Binding-site contacts:
Ligand atom N contacts residue TYR61 of chain 1.B at 3.9 Å.
Ligand atom N contacts residue ALA91 of chain 1.B at 4.3 Å.
Ligand atom OXT contacts residue TYR61 of chain 1.B at 3.4 Å.
Ligand atom C contacts residue PRO89 of chain 1.B at 4.2 Å (hydrophobic).
Ligand atom O contacts residue ALA91 of chain 1.B at 2.9 Å (h-bond).
Ligand atom CG contacts residue ASN174 of chain 1.B at 3.9 Å.
Ligand atom C contacts residue ALA91 of chain 1.B at 4.0 Å (hydrophobic).
Ligand atom CB contacts residue ALA142 of chain 1.B at 4.3 Å (hydrophobic).
Ligand atom OE1 contacts residue ALA142 of chain 1.B at 3.2 Å (h-bond).
Ligand atom OE1 contacts residue GLY141 of chain 1.B at 3.6 Å.
Ligand atom CD contacts residue GLU191 of chain 1.B at 4.0 Å.
Ligand atom CA contacts residue TYR61 of chain 1.B at 4.1 Å (hydrophobic).
Ligand atom O contacts residue ALA142 of chain 1.B at 4.3 Å.
Ligand atom CB contacts residue TYR61 of chain 1.B at 3.6 Å (hydrophobic).
Ligand atom OE2 contacts residue MET190 of chain 1.B at 4.2 Å.
Ligand atom OE2 contacts residue THR143 of chain 1.B at 2.7 Å (h-bond).
Ligand atom CA contacts residue GLU191 of chain 1.B at 3.2 Å.
Ligand atom O contacts residue TYR61 of chain 1.B at 3.5 Å.
Ligand atom N contacts residue GLU191 of chain 1.B at 2.8 Å (salt-bridge).
Ligand atom CB contacts residue GLU191 of chain 1.B at 4.3 Å.
Ligand atom O contacts residue PRO89 of chain 1.B at 3.6 Å (h-bond).
Ligand atom N contacts residue PRO89 of chain 1.B at 2.8 Å (h-bond).
Ligand atom OE1 contacts residue THR143 of chain 1.B at 3.0 Å (h-bond).
Ligand atom OXT contacts residue ALA142 of chain 1.B at 2.8 Å (h-bond).
Ligand atom CD contacts residue THR143 of chain 1.B at 3.3 Å.
Ligand atom OE1 contacts residue GLU191 of chain 1.B at 4.3 Å.
Ligand atom N contacts residue TYR217 of chain 1.B at 4.1 Å.
Ligand atom C contacts residue ALA142 of chain 1.B at 3.7 Å (hydrophobic).
Ligand atom C contacts residue GLU191 of chain 1.B at 4.2 Å.
Ligand atom O contacts residue ARG96 of chain 1.B at 2.9 Å (salt-bridge).
Ligand atom OE2 contacts residue GLU191 of chain 1.B at 3.8 Å.
Ligand atom C contacts residue ARG96 of chain 1.B at 3.5 Å.
Ligand atom OXT contacts residue ARG96 of chain 1.B at 2.7 Å (salt-bridge).
Ligand atom CG contacts residue GLU191 of chain 1.B at 3.9 Å.
Ligand atom OXT contacts residue GLY141 of chain 1.B at 3.4 Å.
Ligand atom CA contacts residue ALA142 of chain 1.B at 4.1 Å (hydrophobic).
Ligand atom CA contacts residue PRO89 of chain 1.B at 4.1 Å (hydrophobic).
Ligand atom C contacts residue TYR61 of chain 1.B at 3.6 Å (hydrophobic).
Ligand atom O contacts residue LEU90 of chain 1.B at 3.6 Å.
Ligand atom CB contacts residue GLY141 of chain 1.B at 4.3 Å.

A small-molecule ligand and the protein it binds are described below.
Small molecule (SMILES): N[C@@H](CCC(=O)O)C(=O)O

Sequence of chain 1.B:
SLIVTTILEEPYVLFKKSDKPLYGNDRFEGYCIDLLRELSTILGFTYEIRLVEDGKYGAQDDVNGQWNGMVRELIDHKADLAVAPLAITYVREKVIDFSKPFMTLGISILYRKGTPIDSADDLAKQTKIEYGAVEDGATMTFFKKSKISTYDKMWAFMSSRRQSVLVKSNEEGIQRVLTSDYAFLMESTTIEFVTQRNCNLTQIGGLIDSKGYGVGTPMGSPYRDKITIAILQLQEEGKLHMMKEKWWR